Binding-site contacts:
Ligand atom C1 contacts residue SER156 of chain 44.E at 4.5 Å.
Ligand atom C8 contacts residue ASN154 of chain 44.E at 4.0 Å.
Ligand atom C1 contacts residue SER157 of chain 44.E at 4.2 Å.
Ligand atom C3 contacts residue ASN154 of chain 44.E at 3.8 Å.
Ligand atom O7 contacts residue ASN154 of chain 44.E at 4.0 Å.
Ligand atom C1 contacts residue ASN154 of chain 44.E at 1.4 Å.
Ligand atom C5 contacts residue ASN154 of chain 44.E at 3.6 Å.
Ligand atom O5 contacts residue SER157 of chain 44.E at 3.9 Å.
Ligand atom C7 contacts residue ASN154 of chain 44.E at 3.6 Å.
Ligand atom N2 contacts residue ASN154 of chain 44.E at 2.9 Å (h-bond).
Ligand atom C2 contacts residue ASN154 of chain 44.E at 2.5 Å.
Ligand atom O5 contacts residue ASN154 of chain 44.E at 2.4 Å (h-bond).
Ligand atom C4 contacts residue ASN154 of chain 44.E at 4.2 Å.

Sequence of chain 44.E:
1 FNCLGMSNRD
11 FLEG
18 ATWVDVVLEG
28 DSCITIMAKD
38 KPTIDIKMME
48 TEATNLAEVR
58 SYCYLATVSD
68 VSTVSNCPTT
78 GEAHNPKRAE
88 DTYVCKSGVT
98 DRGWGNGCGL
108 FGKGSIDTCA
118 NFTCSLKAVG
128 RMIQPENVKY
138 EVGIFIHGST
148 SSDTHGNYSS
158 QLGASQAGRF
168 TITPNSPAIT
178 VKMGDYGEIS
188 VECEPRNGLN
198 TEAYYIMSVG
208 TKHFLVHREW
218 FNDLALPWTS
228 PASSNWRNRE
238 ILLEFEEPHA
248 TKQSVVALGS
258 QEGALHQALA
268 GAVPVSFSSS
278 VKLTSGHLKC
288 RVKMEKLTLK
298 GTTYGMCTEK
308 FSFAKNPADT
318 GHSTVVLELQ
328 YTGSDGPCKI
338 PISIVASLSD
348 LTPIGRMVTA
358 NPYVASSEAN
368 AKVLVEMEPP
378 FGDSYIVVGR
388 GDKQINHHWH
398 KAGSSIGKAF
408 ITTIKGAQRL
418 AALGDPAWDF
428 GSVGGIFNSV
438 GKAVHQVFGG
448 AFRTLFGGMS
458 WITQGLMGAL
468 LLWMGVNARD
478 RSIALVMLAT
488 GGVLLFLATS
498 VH

The protein below binds the small molecule below.
Small molecule (SMILES): CC(=O)N[C@@H]1[C@@H](O)[C@H](O)[C@@H](CO)O[C@H]1O